Binding-site contacts:
Ligand atom CBG contacts residue PHE458 of chain 1.B at 4.4 Å (hydrophobic).
Ligand atom CAU contacts residue ILE455 of chain 1.B at 3.6 Å (hydrophobic).
Ligand atom CAB contacts residue VAL536 of chain 1.B at 4.3 Å (hydrophobic).
Ligand atom CAP contacts residue VAL454 of chain 1.B at 4.5 Å (hydrophobic).
Ligand atom CBI contacts residue VAL454 of chain 1.B at 4.3 Å (hydrophobic).
Ligand atom CAS contacts residue ILE455 of chain 1.B at 3.6 Å (hydrophobic).
Ligand atom CAA contacts residue ILE450 of chain 1.B at 4.4 Å (hydrophobic).
Ligand atom CBF contacts residue PHE458 of chain 1.B at 4.2 Å (hydrophobic).
Ligand atom CBE contacts residue VAL454 of chain 1.B at 3.7 Å (hydrophobic).
Ligand atom OAG contacts residue PHE458 of chain 1.B at 4.5 Å.
Ligand atom CBB contacts residue VAL454 of chain 1.B at 4.5 Å (hydrophobic).
Ligand atom CAB contacts residue ILE450 of chain 1.B at 3.9 Å (hydrophobic).
Ligand atom CAB contacts residue LEU447 of chain 1.B at 4.2 Å (hydrophobic).
Ligand atom CAT contacts residue PHE458 of chain 1.B at 4.2 Å (hydrophobic).
Ligand atom CAA contacts residue GLY451 of chain 1.B at 4.1 Å.
Ligand atom CAA contacts residue LEU447 of chain 1.B at 3.7 Å (hydrophobic).
Ligand atom CAU contacts residue VAL454 of chain 1.B at 4.0 Å (hydrophobic).
Ligand atom CAC contacts residue VAL454 of chain 1.B at 4.2 Å (hydrophobic).
Ligand atom CAK contacts residue PHE458 of chain 1.B at 4.2 Å (hydrophobic).
Ligand atom CAC contacts residue GLY451 of chain 1.B at 3.8 Å.

This small molecule binds to this protein.
Small molecule (SMILES): CC(C)CCC[C@@H](C)[C@H]1CC[C@H]2[C@@H]3CC=C4C[C@@H](OC(=O)CCC(=O)O)CC[C@]4(C)[C@H]3CC[C@]12C

Sequence of chain 1.B:
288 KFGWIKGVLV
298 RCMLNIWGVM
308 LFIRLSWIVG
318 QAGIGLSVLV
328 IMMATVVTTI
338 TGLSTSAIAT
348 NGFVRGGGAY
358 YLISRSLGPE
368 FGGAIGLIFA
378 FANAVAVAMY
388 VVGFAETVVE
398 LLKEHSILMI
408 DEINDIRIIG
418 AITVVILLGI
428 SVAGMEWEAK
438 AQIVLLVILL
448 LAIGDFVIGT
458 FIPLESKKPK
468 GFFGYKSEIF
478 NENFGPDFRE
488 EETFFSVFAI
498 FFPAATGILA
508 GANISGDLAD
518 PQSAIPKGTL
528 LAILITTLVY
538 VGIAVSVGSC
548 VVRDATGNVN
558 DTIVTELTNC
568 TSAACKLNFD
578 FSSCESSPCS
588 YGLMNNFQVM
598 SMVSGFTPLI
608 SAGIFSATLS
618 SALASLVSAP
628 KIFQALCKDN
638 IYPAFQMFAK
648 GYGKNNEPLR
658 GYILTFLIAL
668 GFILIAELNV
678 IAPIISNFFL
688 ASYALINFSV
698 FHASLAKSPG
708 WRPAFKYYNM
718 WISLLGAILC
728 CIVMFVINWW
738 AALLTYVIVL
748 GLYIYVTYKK